Binding-site contacts:
Ligand atom C5 contacts residue ALA60 of chain 1.A at 4.5 Å (hydrophobic).
Ligand atom O4 contacts residue MET116 of chain 1.A at 3.7 Å.
Ligand atom C1 contacts residue MET116 of chain 1.A at 3.9 Å (hydrophobic).
Ligand atom C14 contacts residue LEU164 of chain 1.A at 3.5 Å (hydrophobic).
Ligand atom O11 contacts residue CYS174 of chain 1.A at 3.7 Å.
Ligand atom O11 contacts residue GLN113 of chain 1.A at 4.4 Å.
Ligand atom C10 contacts residue CYS174 of chain 1.A at 3.5 Å (hydrophobic).
Ligand atom N3 contacts residue MET116 of chain 1.A at 3.1 Å (h-bond).
Ligand atom C15 contacts residue ALA60 of chain 1.A at 4.3 Å (hydrophobic).
Ligand atom C12 contacts residue SER161 of chain 1.A at 3.8 Å.
Ligand atom C13 contacts residue ASP175 of chain 1.A at 3.5 Å.
Ligand atom C2 contacts residue ALA60 of chain 1.A at 3.5 Å (hydrophobic).
Ligand atom C1 contacts residue ILE92 of chain 1.A at 4.2 Å (hydrophobic).
Ligand atom C1 contacts residue ALA60 of chain 1.A at 3.8 Å (hydrophobic).
Ligand atom C13 contacts residue SER161 of chain 1.A at 4.4 Å.
Ligand atom N3 contacts residue LEU115 of chain 1.A at 3.7 Å.
Ligand atom O4 contacts residue LEU115 of chain 1.A at 3.8 Å.
Ligand atom C7 contacts residue LEU164 of chain 1.A at 4.4 Å (hydrophobic).
Ligand atom C2 contacts residue LEU164 of chain 1.A at 4.1 Å (hydrophobic).
Ligand atom N9 contacts residue CYS174 of chain 1.A at 4.4 Å.
Ligand atom O11 contacts residue LEU164 of chain 1.A at 4.2 Å.
Ligand atom C12 contacts residue CYS174 of chain 1.A at 2.8 Å (hydrophobic).
Ligand atom N3 contacts residue ALA60 of chain 1.A at 3.1 Å.
Ligand atom C15 contacts residue LEU164 of chain 1.A at 3.9 Å (hydrophobic).
Ligand atom C2 contacts residue MET116 of chain 1.A at 3.9 Å (hydrophobic).
Ligand atom C13 contacts residue ASN162 of chain 1.A at 3.5 Å.
Ligand atom C1 contacts residue GLN113 of chain 1.A at 4.0 Å.
Ligand atom C1 contacts residue ASP114 of chain 1.A at 2.7 Å.
Ligand atom C2 contacts residue ASP114 of chain 1.A at 3.6 Å.
Ligand atom C8 contacts residue LEU164 of chain 1.A at 3.7 Å (hydrophobic).
Ligand atom C12 contacts residue ASN162 of chain 1.A at 3.8 Å.
Ligand atom C13 contacts residue CYS174 of chain 1.A at 1.8 Å (hydrophobic).
Ligand atom N9 contacts residue LEU164 of chain 1.A at 3.6 Å.
Ligand atom C10 contacts residue LEU164 of chain 1.A at 3.9 Å (hydrophobic).
Ligand atom C12 contacts residue LEU164 of chain 1.A at 4.3 Å (hydrophobic).
Ligand atom N3 contacts residue ASP114 of chain 1.A at 3.5 Å (salt-bridge).
Ligand atom O4 contacts residue ALA60 of chain 1.A at 3.8 Å.
Ligand atom C1 contacts residue LEU164 of chain 1.A at 3.7 Å (hydrophobic).
Ligand atom O4 contacts residue ILE39 of chain 1.A at 4.4 Å.

Sequence of chain 1.A:
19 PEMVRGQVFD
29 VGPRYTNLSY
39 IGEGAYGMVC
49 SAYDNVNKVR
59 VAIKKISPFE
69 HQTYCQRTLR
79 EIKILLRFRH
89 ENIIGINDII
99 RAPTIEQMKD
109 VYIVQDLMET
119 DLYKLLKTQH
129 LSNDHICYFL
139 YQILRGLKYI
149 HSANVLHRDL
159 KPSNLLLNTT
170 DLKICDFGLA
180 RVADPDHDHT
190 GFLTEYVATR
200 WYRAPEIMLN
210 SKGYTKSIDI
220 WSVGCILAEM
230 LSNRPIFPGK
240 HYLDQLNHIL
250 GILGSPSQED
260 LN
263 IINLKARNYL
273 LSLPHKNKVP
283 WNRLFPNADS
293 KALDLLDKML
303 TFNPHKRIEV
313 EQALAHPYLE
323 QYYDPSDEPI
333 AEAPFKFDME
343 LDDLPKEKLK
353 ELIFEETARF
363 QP

This small molecule binds to this protein.
Small molecule (SMILES): CCC(=O)Nc1cnc2onc(C)c2c1